A small-molecule ligand and the protein it binds are described below.
Small molecule (SMILES): Oc1c(Br)c(Br)c(Br)c(Br)c1Br

Sequence of chain 1.B:
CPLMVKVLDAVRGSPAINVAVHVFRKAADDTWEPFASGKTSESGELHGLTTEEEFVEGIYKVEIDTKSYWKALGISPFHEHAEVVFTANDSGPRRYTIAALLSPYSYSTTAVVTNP

Binding-site contacts:
Ligand atom BR4 contacts residue LEU17 of chain 1.B at 3.2 Å.
Ligand atom C5 contacts residue LEU17 of chain 1.B at 3.3 Å (hydrophobic).
Ligand atom BR5 contacts residue LEU17 of chain 1.B at 3.1 Å.
Ligand atom C1 contacts residue ALA108 of chain 1.B at 3.9 Å (hydrophobic).
Ligand atom C2 contacts residue ALA108 of chain 1.B at 3.8 Å (hydrophobic).
Ligand atom C1 contacts residue LEU17 of chain 2.B at 3.3 Å (hydrophobic).
Ligand atom C2 contacts residue LEU17 of chain 2.B at 3.3 Å (hydrophobic).
Ligand atom O1 contacts residue PBR1 of chain 2.D at 0.0 Å (h-bond).
Ligand atom BR5 contacts residue VAL121 of chain 2.B at 3.9 Å.
Ligand atom BR4 contacts residue PBR1 of chain 2.D at 0.0 Å.
Ligand atom BR1 contacts residue PBR1 of chain 2.D at 0.0 Å.
Ligand atom C5 contacts residue ALA108 of chain 2.B at 3.9 Å (hydrophobic).
Ligand atom C2 contacts residue PBR1 of chain 2.D at 0.0 Å.
Ligand atom BR4 contacts residue LEU110 of chain 1.B at 4.2 Å.
Ligand atom O1 contacts residue LYS15 of chain 2.B at 2.9 Å (salt-bridge).
Ligand atom O1 contacts residue LYS15 of chain 1.B at 2.9 Å (salt-bridge).
Ligand atom BR2 contacts residue LEU17 of chain 2.B at 3.2 Å.
Ligand atom BR5 contacts residue LYS15 of chain 1.B at 3.6 Å.
Ligand atom C5 contacts residue PBR1 of chain 2.D at 0.0 Å.
Ligand atom C6 contacts residue LYS15 of chain 2.B at 4.0 Å.
Ligand atom BR4 contacts residue ALA108 of chain 2.B at 3.7 Å.
Ligand atom BR2 contacts residue ALA108 of chain 1.B at 3.7 Å.
Ligand atom C1 contacts residue PBR1 of chain 2.D at 0.0 Å.
Ligand atom C4 contacts residue PBR1 of chain 2.D at 0.0 Å.
Ligand atom BR2 contacts residue PBR1 of chain 2.D at 0.0 Å.
Ligand atom BR1 contacts residue LEU17 of chain 2.B at 3.1 Å.
Ligand atom BR2 contacts residue THR119 of chain 1.B at 3.6 Å.
Ligand atom BR5 contacts residue ALA108 of chain 2.B at 4.0 Å.
Ligand atom BR2 contacts residue LEU110 of chain 2.B at 4.2 Å.
Ligand atom BR5 contacts residue PBR1 of chain 2.D at 0.0 Å.
Ligand atom BR4 contacts residue THR119 of chain 2.B at 3.6 Å.
Ligand atom BR1 contacts residue ALA108 of chain 1.B at 4.0 Å.
Ligand atom BR1 contacts residue VAL121 of chain 1.B at 3.9 Å.
Ligand atom C4 contacts residue ALA108 of chain 2.B at 3.8 Å (hydrophobic).
Ligand atom C6 contacts residue PBR1 of chain 2.D at 0.0 Å.
Ligand atom C4 contacts residue LEU17 of chain 1.B at 3.3 Å (hydrophobic).
Ligand atom C6 contacts residue LYS15 of chain 1.B at 4.0 Å.
Ligand atom BR1 contacts residue LYS15 of chain 2.B at 3.6 Å.
Ligand atom BR3 contacts residue PBR1 of chain 2.D at 0.0 Å.
Ligand atom C3 contacts residue PBR1 of chain 2.D at 0.0 Å.

Sequence of chain 2.B:
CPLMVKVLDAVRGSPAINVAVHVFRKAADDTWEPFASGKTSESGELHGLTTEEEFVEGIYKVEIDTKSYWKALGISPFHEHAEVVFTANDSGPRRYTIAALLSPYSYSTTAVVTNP